Sequence of chain 1.D:
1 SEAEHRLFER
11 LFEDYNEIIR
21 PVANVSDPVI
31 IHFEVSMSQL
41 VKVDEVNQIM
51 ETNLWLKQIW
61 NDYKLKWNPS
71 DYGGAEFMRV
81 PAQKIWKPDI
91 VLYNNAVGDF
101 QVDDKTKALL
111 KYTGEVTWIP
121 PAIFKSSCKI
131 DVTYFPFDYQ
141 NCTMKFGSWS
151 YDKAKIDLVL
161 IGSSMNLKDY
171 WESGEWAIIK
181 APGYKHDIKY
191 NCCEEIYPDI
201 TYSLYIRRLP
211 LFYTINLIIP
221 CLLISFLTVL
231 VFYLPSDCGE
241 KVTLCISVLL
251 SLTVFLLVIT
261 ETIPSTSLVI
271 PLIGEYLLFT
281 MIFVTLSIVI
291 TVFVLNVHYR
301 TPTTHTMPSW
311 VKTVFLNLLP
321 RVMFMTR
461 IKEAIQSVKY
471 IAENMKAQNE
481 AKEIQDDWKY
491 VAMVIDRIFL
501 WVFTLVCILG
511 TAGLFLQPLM

A small-molecule ligand and the protein it binds are described below.
Small molecule (SMILES): CC(C)CCC[C@@H](C)[C@H]1CC[C@H]2[C@@H]3CC=C4C[C@@H](OC(=O)CCC(=O)O)CC[C@]4(C)[C@H]3CC[C@]12C

Sequence of chain 1.E:
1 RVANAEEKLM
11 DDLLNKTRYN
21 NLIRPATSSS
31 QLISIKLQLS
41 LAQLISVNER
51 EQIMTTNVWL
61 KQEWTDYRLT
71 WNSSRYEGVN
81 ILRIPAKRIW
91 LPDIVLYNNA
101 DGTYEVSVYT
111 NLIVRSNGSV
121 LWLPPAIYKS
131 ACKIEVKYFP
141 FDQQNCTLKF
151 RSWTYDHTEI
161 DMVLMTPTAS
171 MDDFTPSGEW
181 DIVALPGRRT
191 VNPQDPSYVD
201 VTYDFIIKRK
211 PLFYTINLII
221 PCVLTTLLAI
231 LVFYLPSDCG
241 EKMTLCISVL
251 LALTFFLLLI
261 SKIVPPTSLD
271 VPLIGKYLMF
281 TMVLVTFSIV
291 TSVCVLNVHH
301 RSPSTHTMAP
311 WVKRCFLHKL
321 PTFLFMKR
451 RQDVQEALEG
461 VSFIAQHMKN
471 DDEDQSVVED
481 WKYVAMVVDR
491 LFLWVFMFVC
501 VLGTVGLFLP

Binding-site contacts:
Ligand atom CAK contacts residue PHE499 of chain 1.D at 3.9 Å (hydrophobic).
Ligand atom CAJ contacts residue LEU286 of chain 1.D at 4.2 Å (hydrophobic).
Ligand atom CAJ contacts residue Y011 of chain 1.KA at 4.1 Å.
Ligand atom CAE contacts residue VAL289 of chain 1.D at 3.8 Å (hydrophobic).
Ligand atom CAD contacts residue ILE290 of chain 1.D at 3.8 Å (hydrophobic).
Ligand atom CAE contacts residue ILE290 of chain 1.D at 3.8 Å (hydrophobic).
Ligand atom OAW contacts residue PHE293 of chain 1.D at 3.9 Å.
Ligand atom CAP contacts residue LEU286 of chain 1.D at 4.2 Å (hydrophobic).
Ligand atom CAZ contacts residue PHE499 of chain 1.D at 4.0 Å (hydrophobic).
Ligand atom CAB contacts residue ILE282 of chain 1.D at 4.3 Å (hydrophobic).
Ligand atom CAO contacts residue LEU286 of chain 1.D at 4.0 Å (hydrophobic).
Ligand atom CAK contacts residue ILE290 of chain 1.D at 4.5 Å (hydrophobic).
Ligand atom CAA contacts residue ILE282 of chain 1.D at 4.5 Å (hydrophobic).
Ligand atom CAR contacts residue PHE293 of chain 1.D at 3.6 Å (hydrophobic).
Ligand atom CAN contacts residue LEU286 of chain 1.D at 3.8 Å (hydrophobic).
Ligand atom CAV contacts residue PHE293 of chain 1.D at 4.4 Å (hydrophobic).
Ligand atom CAV contacts residue PHE499 of chain 1.D at 4.3 Å (hydrophobic).
Ligand atom CAA contacts residue THR285 of chain 1.D at 3.8 Å.
Ligand atom CAQ contacts residue LEU286 of chain 1.D at 4.3 Å (hydrophobic).
Ligand atom CBD contacts residue ILE290 of chain 1.D at 3.8 Å (hydrophobic).
Ligand atom CAE contacts residue LEU286 of chain 1.D at 4.2 Å (hydrophobic).
Ligand atom CBC contacts residue PHE293 of chain 1.D at 4.2 Å (hydrophobic).
Ligand atom CAI contacts residue PHE499 of chain 1.D at 3.5 Å (hydrophobic).
Ligand atom CAA contacts residue LEU286 of chain 1.D at 4.0 Å (hydrophobic).
Ligand atom CAD contacts residue PHE293 of chain 1.D at 3.6 Å (hydrophobic).
Ligand atom OAW contacts residue PHE315 of chain 1.D at 3.7 Å.
Ligand atom CAA contacts residue LEU227 of chain 1.E at 4.5 Å (hydrophobic).
Ligand atom CAC contacts residue Y011 of chain 1.KA at 3.7 Å.